Binding-site contacts:
Ligand atom C13 contacts residue ARG224 of chain 5.A at 4.1 Å.
Ligand atom C3 contacts residue ARG98 of chain 5.A at 3.2 Å.
Ligand atom C3 contacts residue TRP117 of chain 5.A at 3.5 Å (hydrophobic).
Ligand atom N1 contacts residue ARG98 of chain 5.A at 4.3 Å.
Ligand atom C3 contacts residue ARG224 of chain 5.A at 3.5 Å.
Ligand atom O1S contacts residue ARG98 of chain 5.A at 3.6 Å.
Ligand atom C16 contacts residue TRP117 of chain 5.A at 3.7 Å (hydrophobic).
Ligand atom O1S contacts residue THR226 of chain 5.A at 4.3 Å.
Ligand atom N1 contacts residue ARG224 of chain 5.A at 4.2 Å.
Ligand atom C2 contacts residue ARG98 of chain 5.A at 3.4 Å.
Ligand atom C1 contacts residue ARG98 of chain 5.A at 3.2 Å.
Ligand atom S1 contacts residue ARG98 of chain 5.A at 4.4 Å.
Ligand atom C15 contacts residue TRP117 of chain 5.A at 4.2 Å (hydrophobic).
Ligand atom C14 contacts residue ARG224 of chain 5.A at 4.5 Å.
Ligand atom O1S contacts residue ASP228 of chain 5.A at 3.6 Å.
Ligand atom O3S contacts residue THR226 of chain 5.A at 4.0 Å.
Ligand atom C15 contacts residue ARG224 of chain 5.A at 3.3 Å.
Ligand atom C16 contacts residue ARG224 of chain 5.A at 4.0 Å.
Ligand atom N1 contacts residue TRP117 of chain 5.A at 4.1 Å.
Ligand atom C1 contacts residue ARG224 of chain 5.A at 3.8 Å.
Ligand atom C2 contacts residue ARG224 of chain 5.A at 3.8 Å.

Sequence of chain 5.A:
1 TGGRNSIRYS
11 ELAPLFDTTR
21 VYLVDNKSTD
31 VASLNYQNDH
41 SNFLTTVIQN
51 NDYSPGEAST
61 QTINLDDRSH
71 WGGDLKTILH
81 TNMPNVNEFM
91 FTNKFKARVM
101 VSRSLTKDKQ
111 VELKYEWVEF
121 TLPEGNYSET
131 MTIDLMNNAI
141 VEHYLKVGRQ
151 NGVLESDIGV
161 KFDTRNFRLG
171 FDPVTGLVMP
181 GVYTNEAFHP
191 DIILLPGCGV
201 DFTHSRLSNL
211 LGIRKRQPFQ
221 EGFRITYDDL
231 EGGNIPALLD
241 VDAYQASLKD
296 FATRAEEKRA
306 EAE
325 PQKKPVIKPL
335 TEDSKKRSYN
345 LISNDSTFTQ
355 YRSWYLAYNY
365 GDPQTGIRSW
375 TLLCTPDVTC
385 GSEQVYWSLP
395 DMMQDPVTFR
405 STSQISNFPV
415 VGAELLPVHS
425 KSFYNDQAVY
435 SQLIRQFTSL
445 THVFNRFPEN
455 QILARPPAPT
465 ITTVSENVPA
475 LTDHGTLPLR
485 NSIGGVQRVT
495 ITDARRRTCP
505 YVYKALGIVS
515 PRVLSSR

This protein binds this small molecule.
Small molecule (SMILES): CCCCCCCCCCCC[N+](C)(C)CCCS(=O)(=O)O